Binding-site contacts:
Ligand atom C5 contacts residue ASN310 of chain 1.E at 3.8 Å.
Ligand atom C6 contacts residue THR387 of chain 1.E at 4.0 Å.
Ligand atom C1 contacts residue ASN310 of chain 1.E at 1.5 Å.
Ligand atom C8 contacts residue HIS385 of chain 1.E at 4.2 Å.
Ligand atom C2 contacts residue ASN310 of chain 1.E at 2.6 Å.
Ligand atom O6 contacts residue THR387 of chain 1.E at 3.1 Å (h-bond).
Ligand atom C7 contacts residue ASN310 of chain 1.E at 3.7 Å.
Ligand atom C5 contacts residue THR387 of chain 1.E at 4.3 Å.
Ligand atom C7 contacts residue HIS385 of chain 1.E at 4.2 Å.
Ligand atom C6 contacts residue HIS308 of chain 1.E at 4.1 Å.
Ligand atom O5 contacts residue HIS308 of chain 1.E at 3.4 Å.
Ligand atom N2 contacts residue ASN310 of chain 1.E at 2.9 Å (h-bond).
Ligand atom C1 contacts residue HIS308 of chain 1.E at 3.9 Å.
Ligand atom O7 contacts residue HIS385 of chain 1.E at 3.5 Å.
Ligand atom O5 contacts residue ASN310 of chain 1.E at 2.5 Å (h-bond).
Ligand atom O5 contacts residue THR387 of chain 1.E at 3.7 Å.
Ligand atom C5 contacts residue HIS308 of chain 1.E at 3.9 Å.
Ligand atom C3 contacts residue ASN310 of chain 1.E at 3.9 Å.
Ligand atom O7 contacts residue ASN310 of chain 1.E at 3.5 Å (h-bond).
Ligand atom C4 contacts residue ASN310 of chain 1.E at 4.4 Å.

Sequence of chain 1.E:
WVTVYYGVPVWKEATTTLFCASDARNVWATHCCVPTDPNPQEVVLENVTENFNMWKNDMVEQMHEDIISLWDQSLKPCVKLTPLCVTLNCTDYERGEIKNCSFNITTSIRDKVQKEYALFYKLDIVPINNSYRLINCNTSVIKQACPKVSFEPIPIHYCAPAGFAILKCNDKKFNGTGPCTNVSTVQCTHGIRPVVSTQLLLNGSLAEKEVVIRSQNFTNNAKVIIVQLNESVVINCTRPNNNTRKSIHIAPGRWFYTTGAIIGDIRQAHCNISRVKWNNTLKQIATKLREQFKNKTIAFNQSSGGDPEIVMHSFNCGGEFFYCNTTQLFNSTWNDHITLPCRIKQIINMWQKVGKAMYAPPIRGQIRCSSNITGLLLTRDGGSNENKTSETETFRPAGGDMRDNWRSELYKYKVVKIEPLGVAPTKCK

A protein and the small-molecule ligand that binds it are described below.
Small molecule (SMILES): CC(=O)N[C@@H]1[C@@H](O)[C@H](O)[C@@H](CO)O[C@H]1O